Binding-site contacts:
Ligand atom O5 contacts residue VAL314 of chain 19.K at 3.8 Å.
Ligand atom C6 contacts residue ASN315 of chain 19.K at 4.5 Å.
Ligand atom C6 contacts residue THR313 of chain 19.K at 4.5 Å.
Ligand atom C8 contacts residue ILE281 of chain 19.K at 4.5 Å (hydrophobic).
Ligand atom O5 contacts residue THR313 of chain 19.K at 4.3 Å.
Ligand atom O5 contacts residue ASN315 of chain 19.K at 2.4 Å (h-bond).
Ligand atom O7 contacts residue ASN315 of chain 19.K at 4.2 Å.
Ligand atom C8 contacts residue ASN315 of chain 19.K at 3.5 Å.
Ligand atom N2 contacts residue ASN315 of chain 19.K at 2.8 Å (h-bond).
Ligand atom C7 contacts residue ASN315 of chain 19.K at 3.3 Å.
Ligand atom C5 contacts residue ASN315 of chain 19.K at 3.7 Å.
Ligand atom C3 contacts residue ASN315 of chain 19.K at 3.8 Å.
Ligand atom C1 contacts residue ASN315 of chain 19.K at 1.4 Å.
Ligand atom C2 contacts residue ASN315 of chain 19.K at 2.5 Å.
Ligand atom C1 contacts residue VAL314 of chain 19.K at 4.4 Å (hydrophobic).
Ligand atom C4 contacts residue ASN315 of chain 19.K at 4.3 Å.

A small-molecule ligand and the protein it binds are described below.
Small molecule (SMILES): CC(=O)N[C@@H]1[C@@H](O)[C@H](O)[C@@H](CO)O[C@H]1O

Sequence of chain 19.K:
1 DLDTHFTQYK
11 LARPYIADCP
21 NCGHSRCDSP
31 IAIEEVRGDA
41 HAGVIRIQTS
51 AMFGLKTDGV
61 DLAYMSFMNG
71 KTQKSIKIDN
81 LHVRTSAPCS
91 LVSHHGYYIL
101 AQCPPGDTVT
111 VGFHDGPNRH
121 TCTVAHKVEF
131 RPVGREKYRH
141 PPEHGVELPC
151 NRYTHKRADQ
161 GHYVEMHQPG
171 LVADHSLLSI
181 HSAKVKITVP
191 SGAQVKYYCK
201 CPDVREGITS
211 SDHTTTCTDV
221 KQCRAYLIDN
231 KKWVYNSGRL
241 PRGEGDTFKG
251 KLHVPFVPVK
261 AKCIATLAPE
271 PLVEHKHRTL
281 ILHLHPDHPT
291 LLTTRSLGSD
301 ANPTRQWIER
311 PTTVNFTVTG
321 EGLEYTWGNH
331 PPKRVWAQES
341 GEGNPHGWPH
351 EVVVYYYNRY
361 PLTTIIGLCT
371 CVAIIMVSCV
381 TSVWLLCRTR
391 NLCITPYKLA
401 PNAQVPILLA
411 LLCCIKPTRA